Binding-site contacts:
Ligand atom C8 contacts residue ASN435 of chain 1.A at 4.5 Å.
Ligand atom O5 contacts residue GLU1 of chain 1.D at 4.3 Å.
Ligand atom C8 contacts residue ILE2 of chain 1.D at 3.8 Å (hydrophobic).
Ligand atom C8 contacts residue GLU1 of chain 1.D at 3.1 Å.
Ligand atom C2 contacts residue GLU1 of chain 1.D at 4.5 Å.
Ligand atom O7 contacts residue GLU1 of chain 1.D at 4.1 Å.
Ligand atom C1 contacts residue GLU1 of chain 1.D at 3.9 Å.
Ligand atom C2 contacts residue ASN435 of chain 1.A at 2.5 Å.
Ligand atom C1 contacts residue ASN435 of chain 1.A at 1.5 Å.
Ligand atom O5 contacts residue ASN435 of chain 1.A at 2.5 Å (h-bond).
Ligand atom C7 contacts residue ASN435 of chain 1.A at 3.3 Å.
Ligand atom C7 contacts residue GLU1 of chain 1.D at 3.7 Å.
Ligand atom N2 contacts residue ASN435 of chain 1.A at 3.0 Å (h-bond).
Ligand atom N2 contacts residue GLU1 of chain 1.D at 3.9 Å.
Ligand atom O7 contacts residue ASN435 of chain 1.A at 3.1 Å (h-bond).
Ligand atom C4 contacts residue ASN435 of chain 1.A at 4.4 Å.
Ligand atom C3 contacts residue GLU1 of chain 1.D at 4.3 Å.
Ligand atom C5 contacts residue ASN435 of chain 1.A at 3.8 Å.
Ligand atom C5 contacts residue GLU1 of chain 1.D at 4.0 Å.
Ligand atom C3 contacts residue ASN435 of chain 1.A at 3.9 Å.

The protein below binds the small molecule below.
Small molecule (SMILES): CC(=O)N[C@@H]1[C@@H](O)[C@H](O)[C@@H](CO)O[C@H]1O

Sequence of chain 1.A:
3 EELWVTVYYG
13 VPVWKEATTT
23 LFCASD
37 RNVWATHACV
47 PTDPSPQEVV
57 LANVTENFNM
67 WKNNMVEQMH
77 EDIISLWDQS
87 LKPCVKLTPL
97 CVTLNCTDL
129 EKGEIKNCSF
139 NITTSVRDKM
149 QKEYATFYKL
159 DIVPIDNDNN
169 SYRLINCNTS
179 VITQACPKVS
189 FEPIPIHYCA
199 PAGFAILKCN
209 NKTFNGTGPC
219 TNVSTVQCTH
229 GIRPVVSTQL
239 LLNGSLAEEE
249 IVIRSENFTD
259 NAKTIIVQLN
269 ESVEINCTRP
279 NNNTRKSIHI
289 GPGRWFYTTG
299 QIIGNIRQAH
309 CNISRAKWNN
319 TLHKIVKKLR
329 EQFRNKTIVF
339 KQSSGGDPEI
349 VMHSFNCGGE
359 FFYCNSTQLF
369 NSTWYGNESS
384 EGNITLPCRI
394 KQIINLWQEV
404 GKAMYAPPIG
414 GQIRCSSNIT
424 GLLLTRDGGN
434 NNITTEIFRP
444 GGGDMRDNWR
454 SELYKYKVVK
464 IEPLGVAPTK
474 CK

Sequence of chain 1.D:
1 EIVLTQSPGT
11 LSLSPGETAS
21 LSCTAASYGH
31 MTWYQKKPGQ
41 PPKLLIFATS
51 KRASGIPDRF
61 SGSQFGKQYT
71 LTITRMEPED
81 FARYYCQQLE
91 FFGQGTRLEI